Binding-site contacts:
Ligand atom C3 contacts residue LEU321 of chain 1.A at 4.0 Å (hydrophobic).
Ligand atom C14 contacts residue GLN327 of chain 1.A at 4.0 Å.
Ligand atom O contacts residue LYS346 of chain 1.A at 3.7 Å.
Ligand atom C8 contacts residue GLU338 of chain 1.A at 4.1 Å.
Ligand atom C8 contacts residue LYS346 of chain 1.A at 3.5 Å.
Ligand atom C12 contacts residue LEU321 of chain 1.A at 4.1 Å (hydrophobic).
Ligand atom C5 contacts residue LYS346 of chain 1.A at 4.2 Å.
Ligand atom C13 contacts residue ALA330 of chain 1.A at 4.2 Å (hydrophobic).
Ligand atom C14 contacts residue GLU331 of chain 1.A at 3.5 Å.
Ligand atom C11 contacts residue LEU321 of chain 1.A at 4.2 Å (hydrophobic).
Ligand atom C13 contacts residue GLN327 of chain 1.A at 2.9 Å.
Ligand atom C12 contacts residue ILE320 of chain 1.A at 3.8 Å (hydrophobic).
Ligand atom C contacts residue LYS346 of chain 1.A at 4.1 Å.
Ligand atom C2 contacts residue SER319 of chain 1.A at 3.5 Å.
Ligand atom C4 contacts residue LYS346 of chain 1.A at 4.2 Å.
Ligand atom C5 contacts residue ASP335 of chain 1.A at 4.3 Å.
Ligand atom C13 contacts residue LEU321 of chain 1.A at 4.0 Å (hydrophobic).
Ligand atom C2 contacts residue LYS346 of chain 1.A at 4.1 Å.
Ligand atom C7 contacts residue GLU338 of chain 1.A at 3.4 Å.
Ligand atom C8 contacts residue PHE344 of chain 1.A at 3.9 Å (hydrophobic).
Ligand atom C6 contacts residue GLU338 of chain 1.A at 4.1 Å.
Ligand atom C4 contacts residue LEU321 of chain 1.A at 4.2 Å (hydrophobic).
Ligand atom C15 contacts residue GLU331 of chain 1.A at 3.9 Å.
Ligand atom C7 contacts residue LYS346 of chain 1.A at 3.5 Å.
Ligand atom C12 contacts residue GLN327 of chain 1.A at 3.3 Å.
Ligand atom C8 contacts residue LEU321 of chain 1.A at 4.0 Å (hydrophobic).
Ligand atom C10 contacts residue LEU321 of chain 1.A at 4.0 Å (hydrophobic).
Ligand atom C7 contacts residue ASP335 of chain 1.A at 4.0 Å.
Ligand atom C6 contacts residue ASP335 of chain 1.A at 3.2 Å.
Ligand atom C6 contacts residue LYS346 of chain 1.A at 3.9 Å.
Ligand atom C6 contacts residue GLY334 of chain 1.A at 4.2 Å.
Ligand atom O contacts residue LEU347 of chain 1.A at 4.0 Å.
Ligand atom C14 contacts residue ALA330 of chain 1.A at 3.7 Å (hydrophobic).
Ligand atom C11 contacts residue ILE320 of chain 1.A at 4.2 Å (hydrophobic).
Ligand atom C7 contacts residue GLY334 of chain 1.A at 3.7 Å.
Ligand atom C9 contacts residue LYS346 of chain 1.A at 3.8 Å.
Ligand atom C15 contacts residue LEU321 of chain 1.A at 3.4 Å (hydrophobic).
Ligand atom C14 contacts residue LEU321 of chain 1.A at 3.8 Å (hydrophobic).
Ligand atom C1 contacts residue LYS346 of chain 1.A at 3.6 Å.
Ligand atom C9 contacts residue LEU321 of chain 1.A at 3.8 Å (hydrophobic).

This protein binds this small molecule.
Small molecule (SMILES): OC1CN(C(c2ccccc2)c2ccccc2)C1

Sequence of chain 1.A:
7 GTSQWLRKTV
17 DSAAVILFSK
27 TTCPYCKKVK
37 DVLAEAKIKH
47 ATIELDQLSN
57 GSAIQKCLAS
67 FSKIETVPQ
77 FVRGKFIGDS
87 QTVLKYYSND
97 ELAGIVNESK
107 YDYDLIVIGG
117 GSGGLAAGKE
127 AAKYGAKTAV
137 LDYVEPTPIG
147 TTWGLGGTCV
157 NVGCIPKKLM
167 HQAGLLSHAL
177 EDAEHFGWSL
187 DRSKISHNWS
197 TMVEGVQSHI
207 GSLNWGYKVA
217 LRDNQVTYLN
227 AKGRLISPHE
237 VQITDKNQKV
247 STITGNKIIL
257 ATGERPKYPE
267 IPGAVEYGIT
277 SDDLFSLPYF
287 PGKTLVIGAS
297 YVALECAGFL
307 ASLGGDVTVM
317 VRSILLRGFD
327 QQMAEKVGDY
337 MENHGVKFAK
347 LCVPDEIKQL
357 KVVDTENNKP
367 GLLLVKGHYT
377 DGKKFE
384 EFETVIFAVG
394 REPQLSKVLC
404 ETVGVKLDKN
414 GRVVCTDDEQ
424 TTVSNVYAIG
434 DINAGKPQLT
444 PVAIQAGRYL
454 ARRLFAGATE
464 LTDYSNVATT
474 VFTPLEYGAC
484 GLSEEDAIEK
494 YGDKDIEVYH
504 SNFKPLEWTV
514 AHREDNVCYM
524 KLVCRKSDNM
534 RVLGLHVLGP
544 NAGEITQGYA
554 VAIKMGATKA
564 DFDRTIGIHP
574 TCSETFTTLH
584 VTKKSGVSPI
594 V